This protein binds this small molecule.
Small molecule (SMILES): CC(=O)N[C@H]1[C@H](O[C@H]2[C@H](O)[C@@H](NC(C)=O)CO[C@@H]2CO[C@@H]2O[C@@H](C)[C@@H](O)[C@@H](O)[C@@H]2O)O[C@H](CO)[C@@H](O)[C@@H]1O

Sequence of chain 1.I:
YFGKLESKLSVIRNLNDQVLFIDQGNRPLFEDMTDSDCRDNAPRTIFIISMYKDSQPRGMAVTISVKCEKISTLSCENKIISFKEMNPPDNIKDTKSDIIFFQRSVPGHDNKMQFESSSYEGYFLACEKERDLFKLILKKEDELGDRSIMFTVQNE

Binding-site contacts:
Ligand atom C4 contacts residue SER55 of chain 1.I at 4.1 Å.
Ligand atom C5 contacts residue PRO57 of chain 1.I at 4.3 Å (hydrophobic).
Ligand atom C4 contacts residue ASN280 of chain 1.J at 4.2 Å.
Ligand atom N2 contacts residue ASN280 of chain 1.J at 2.9 Å (h-bond).
Ligand atom C8 contacts residue LEU278 of chain 1.J at 3.5 Å (hydrophobic).
Ligand atom O7 contacts residue LEU278 of chain 1.J at 4.0 Å.
Ligand atom C2 contacts residue ASN280 of chain 1.J at 2.5 Å.
Ligand atom N2 contacts residue LEU278 of chain 1.J at 3.0 Å (h-bond).
Ligand atom C4 contacts residue GLN56 of chain 1.I at 4.2 Å.
Ligand atom C3 contacts residue ASN280 of chain 1.J at 3.8 Å.
Ligand atom C7 contacts residue ASN280 of chain 1.J at 3.7 Å.
Ligand atom C3 contacts residue SER55 of chain 1.I at 4.3 Å.
Ligand atom C8 contacts residue MET233 of chain 1.J at 3.4 Å (hydrophobic).
Ligand atom C5 contacts residue ASN280 of chain 1.J at 3.6 Å.
Ligand atom C7 contacts residue MET233 of chain 1.J at 4.1 Å (hydrophobic).
Ligand atom O3 contacts residue GLN56 of chain 1.I at 3.9 Å.
Ligand atom C7 contacts residue LEU278 of chain 1.J at 3.7 Å (hydrophobic).
Ligand atom O7 contacts residue ASN280 of chain 1.J at 4.0 Å.
Ligand atom O4 contacts residue PRO57 of chain 1.I at 4.1 Å.
Ligand atom C1 contacts residue LEU278 of chain 1.J at 3.8 Å (hydrophobic).
Ligand atom C5 contacts residue LEU278 of chain 1.J at 4.1 Å (hydrophobic).
Ligand atom C8 contacts residue PHE234 of chain 1.J at 3.9 Å (hydrophobic).
Ligand atom C6 contacts residue THR291 of chain 1.J at 3.8 Å.
Ligand atom O4 contacts residue GLN56 of chain 1.I at 4.5 Å.
Ligand atom C2 contacts residue LEU278 of chain 1.J at 4.0 Å (hydrophobic).
Ligand atom O7 contacts residue MET233 of chain 1.J at 3.9 Å.
Ligand atom C6 contacts residue PRO57 of chain 1.I at 3.9 Å (hydrophobic).
Ligand atom O5 contacts residue ASN280 of chain 1.J at 2.3 Å (h-bond).
Ligand atom C1 contacts residue ASN280 of chain 1.J at 1.4 Å.
Ligand atom O5 contacts residue LEU278 of chain 1.J at 4.3 Å.
Ligand atom O5 contacts residue SER293 of chain 1.J at 4.3 Å.
Ligand atom C8 contacts residue GLY235 of chain 1.J at 3.6 Å.
Ligand atom C4 contacts residue PRO57 of chain 1.I at 3.9 Å (hydrophobic).

Sequence of chain 1.J:
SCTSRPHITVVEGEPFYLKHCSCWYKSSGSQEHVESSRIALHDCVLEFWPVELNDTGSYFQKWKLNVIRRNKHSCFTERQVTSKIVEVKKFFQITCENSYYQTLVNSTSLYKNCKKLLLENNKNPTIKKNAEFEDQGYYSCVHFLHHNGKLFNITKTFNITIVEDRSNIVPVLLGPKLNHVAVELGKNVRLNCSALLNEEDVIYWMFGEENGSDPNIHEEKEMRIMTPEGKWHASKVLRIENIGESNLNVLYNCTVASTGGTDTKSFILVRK